Binding-site contacts:
Ligand atom C10 contacts residue TYR157 of chain 9.B at 3.6 Å (hydrophobic).
Ligand atom C21 contacts residue PHE236 of chain 9.B at 3.4 Å (hydrophobic).
Ligand atom C13 contacts residue VAL197 of chain 9.B at 3.6 Å (hydrophobic).
Ligand atom C10 contacts residue VAL194 of chain 9.B at 3.7 Å (hydrophobic).
Ligand atom C9 contacts residue TYR157 of chain 9.B at 3.8 Å (hydrophobic).
Ligand atom C12 contacts residue PHE236 of chain 9.B at 3.8 Å (hydrophobic).
Ligand atom O24 contacts residue PHE236 of chain 9.B at 3.7 Å.
Ligand atom C22 contacts residue TYR203 of chain 9.B at 3.5 Å (hydrophobic).
Ligand atom C20 contacts residue TYR110 of chain 9.B at 3.5 Å (hydrophobic).
Ligand atom C4 contacts residue TYR157 of chain 9.B at 3.4 Å (hydrophobic).
Ligand atom C20 contacts residue PHE236 of chain 9.B at 3.2 Å (hydrophobic).
Ligand atom N4 contacts residue LEU239 of chain 9.B at 3.8 Å.
Ligand atom C23 contacts residue PHE236 of chain 9.B at 3.5 Å (hydrophobic).
Ligand atom C11 contacts residue VAL194 of chain 9.B at 3.7 Å (hydrophobic).
Ligand atom C8 contacts residue ILE108 of chain 9.B at 3.8 Å (hydrophobic).
Ligand atom C1 contacts residue ILE181 of chain 9.B at 3.4 Å (hydrophobic).
Ligand atom C11 contacts residue TYR157 of chain 9.B at 3.6 Å (hydrophobic).
Ligand atom C27 contacts residue THR109 of chain 9.B at 3.5 Å.
Ligand atom C9 contacts residue ILE108 of chain 9.B at 3.5 Å (hydrophobic).
Ligand atom N4 contacts residue ILE192 of chain 9.B at 3.6 Å.
Ligand atom N3 contacts residue ILE192 of chain 9.B at 3.8 Å.
Ligand atom O24 contacts residue TYR110 of chain 9.B at 3.9 Å.
Ligand atom C1 contacts residue PRO179 of chain 9.B at 3.9 Å (hydrophobic).
Ligand atom O25 contacts residue TYR110 of chain 9.B at 3.0 Å.
Ligand atom C8 contacts residue PHE132 of chain 9.B at 3.4 Å (hydrophobic).
Ligand atom C23 contacts residue TYR110 of chain 9.B at 3.3 Å (hydrophobic).
Ligand atom C7 contacts residue PHE132 of chain 9.B at 3.6 Å (hydrophobic).
Ligand atom C14 contacts residue PHE236 of chain 9.B at 3.9 Å (hydrophobic).
Ligand atom C21 contacts residue TYR203 of chain 9.B at 3.8 Å (hydrophobic).
Ligand atom N6 contacts residue VAL194 of chain 9.B at 3.7 Å.
Ligand atom C3 contacts residue ALA24 of chain 9.D at 3.7 Å (hydrophobic).
Ligand atom C19 contacts residue PHE236 of chain 9.B at 3.5 Å (hydrophobic).
Ligand atom C3 contacts residue TYR157 of chain 9.B at 3.5 Å (hydrophobic).
Ligand atom C4 contacts residue ALA24 of chain 9.D at 3.8 Å (hydrophobic).
Ligand atom C14 contacts residue VAL197 of chain 9.B at 3.6 Å (hydrophobic).
Ligand atom C26 contacts residue THR109 of chain 9.B at 3.7 Å.
Ligand atom C22 contacts residue PHE236 of chain 9.B at 3.9 Å (hydrophobic).
Ligand atom C19 contacts residue TYR110 of chain 9.B at 3.7 Å (hydrophobic).
Ligand atom C3 contacts residue PRO179 of chain 9.B at 3.7 Å (hydrophobic).
Ligand atom C1 contacts residue ILE155 of chain 9.B at 3.7 Å (hydrophobic).

Sequence of chain 9.D:
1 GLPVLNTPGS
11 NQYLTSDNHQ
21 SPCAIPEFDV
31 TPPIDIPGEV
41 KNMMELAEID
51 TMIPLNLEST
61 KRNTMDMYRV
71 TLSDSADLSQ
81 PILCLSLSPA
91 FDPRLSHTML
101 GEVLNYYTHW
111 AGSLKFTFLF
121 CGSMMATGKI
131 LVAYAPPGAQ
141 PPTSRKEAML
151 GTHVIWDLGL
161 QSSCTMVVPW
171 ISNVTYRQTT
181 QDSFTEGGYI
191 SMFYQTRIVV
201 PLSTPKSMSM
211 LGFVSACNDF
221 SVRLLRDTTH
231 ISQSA

This small molecule binds to this protein.
Small molecule (SMILES): CCOC(=O)c1ccc(OCCCCC2CCN(c3ccc(C)nn3)CC2)cc1

Sequence of chain 10.D:
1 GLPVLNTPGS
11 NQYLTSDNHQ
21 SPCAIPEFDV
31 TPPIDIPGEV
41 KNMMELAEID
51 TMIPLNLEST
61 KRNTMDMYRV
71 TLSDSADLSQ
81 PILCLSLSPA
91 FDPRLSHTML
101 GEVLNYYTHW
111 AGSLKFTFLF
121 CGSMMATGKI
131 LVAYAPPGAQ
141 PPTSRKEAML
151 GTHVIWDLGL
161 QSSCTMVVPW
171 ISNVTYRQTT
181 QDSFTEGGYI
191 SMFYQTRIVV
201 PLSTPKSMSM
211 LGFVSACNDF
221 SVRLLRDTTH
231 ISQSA

Sequence of chain 9.B:
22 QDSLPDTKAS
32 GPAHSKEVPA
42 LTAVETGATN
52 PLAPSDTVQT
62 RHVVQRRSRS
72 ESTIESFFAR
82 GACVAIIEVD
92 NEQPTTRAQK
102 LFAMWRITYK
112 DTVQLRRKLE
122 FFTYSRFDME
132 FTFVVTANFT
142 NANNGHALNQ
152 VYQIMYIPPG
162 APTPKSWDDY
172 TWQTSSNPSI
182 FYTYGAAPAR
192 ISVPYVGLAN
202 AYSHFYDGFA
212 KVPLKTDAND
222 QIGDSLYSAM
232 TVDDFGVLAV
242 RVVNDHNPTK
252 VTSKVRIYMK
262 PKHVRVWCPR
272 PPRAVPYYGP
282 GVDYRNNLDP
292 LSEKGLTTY